Binding-site contacts:
Ligand atom N7 contacts residue PHE42 of chain 1.A at 3.8 Å.
Ligand atom C5 contacts residue ASP38 of chain 1.A at 3.6 Å.
Ligand atom N2 contacts residue ILE16 of chain 1.A at 3.5 Å (h-bond).
Ligand atom N8 contacts residue THR126 of chain 1.A at 3.8 Å.
Ligand atom C9 contacts residue ASP38 of chain 1.A at 3.6 Å.
Ligand atom C5 contacts residue NAP1 of chain 1.H at 3.8 Å.
Ligand atom N2 contacts residue PHE42 of chain 1.A at 3.6 Å.
Ligand atom N8 contacts residue TRP17 of chain 1.A at 3.6 Å.
Ligand atom N2 contacts residue ALA18 of chain 1.A at 3.8 Å.
Ligand atom N4 contacts residue ASP38 of chain 1.A at 2.8 Å (salt-bridge).
Ligand atom C13 contacts residue LEU61 of chain 1.A at 3.8 Å (hydrophobic).
Ligand atom C3 contacts residue ASP38 of chain 1.A at 3.6 Å.
Ligand atom N7 contacts residue ILE107 of chain 1.A at 3.0 Å (h-bond).
Ligand atom N7 contacts residue TYR113 of chain 1.A at 3.0 Å (h-bond).
Ligand atom C24 contacts residue ARG71 of chain 1.A at 3.5 Å.
Ligand atom C10 contacts residue ASP38 of chain 1.A at 3.4 Å.
Ligand atom N8 contacts residue ILE16 of chain 1.A at 3.8 Å.
Ligand atom C10 contacts residue GLN39 of chain 1.A at 3.8 Å.
Ligand atom C12 contacts residue PHE42 of chain 1.A at 3.5 Å (hydrophobic).
Ligand atom O26 contacts residue PHE42 of chain 1.A at 3.1 Å.
Ligand atom N8 contacts residue ASP38 of chain 1.A at 2.8 Å (salt-bridge).
Ligand atom N7 contacts residue NAP1 of chain 1.H at 3.5 Å (h-bond).
Ligand atom O26 contacts residue ARG71 of chain 1.A at 2.7 Å (salt-bridge).
Ligand atom C24 contacts residue LEU68 of chain 1.A at 3.8 Å (hydrophobic).
Ligand atom C1 contacts residue PHE42 of chain 1.A at 3.6 Å (hydrophobic).
Ligand atom C6 contacts residue NAP1 of chain 1.H at 3.4 Å.
Ligand atom C14 contacts residue LEU61 of chain 1.A at 3.5 Å (hydrophobic).
Ligand atom O11 contacts residue NAP1 of chain 1.H at 3.3 Å.
Ligand atom C1 contacts residue NAP1 of chain 1.H at 3.1 Å.
Ligand atom N7 contacts residue ILE16 of chain 1.A at 2.9 Å (h-bond).
Ligand atom C1 contacts residue ILE16 of chain 1.A at 3.6 Å (hydrophobic).
Ligand atom C18 contacts residue GLN39 of chain 1.A at 3.7 Å.
Ligand atom N8 contacts residue ALA18 of chain 1.A at 3.8 Å.
Ligand atom O25 contacts residue LYS43 of chain 1.A at 3.6 Å.
Ligand atom C9 contacts residue ILE31 of chain 1.A at 3.8 Å (hydrophobic).
Ligand atom C22 contacts residue LEU68 of chain 1.A at 3.6 Å (hydrophobic).
Ligand atom C20 contacts residue PRO62 of chain 1.A at 3.8 Å (hydrophobic).
Ligand atom N2 contacts residue NAP1 of chain 1.H at 3.4 Å (h-bond).
Ligand atom O25 contacts residue ARG71 of chain 1.A at 3.0 Å (salt-bridge).
Ligand atom N2 contacts residue TRP17 of chain 1.A at 3.3 Å.

The small molecule below binds the protein below.
Small molecule (SMILES): CCc1nc(N)nc(N)c1OCCCOc1ccccc1CCC(=O)O

Sequence of chain 1.A:
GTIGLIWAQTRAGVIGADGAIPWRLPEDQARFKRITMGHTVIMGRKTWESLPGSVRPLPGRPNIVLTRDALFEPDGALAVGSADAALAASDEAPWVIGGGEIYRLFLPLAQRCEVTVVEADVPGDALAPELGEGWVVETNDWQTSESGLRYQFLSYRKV